A protein and the small-molecule ligand that binds it are described below.
Small molecule (SMILES): CC(=O)N[C@@H]1[C@@H](O)[C@H](O)[C@@H](CO)O[C@H]1O

Sequence of chain 1.A:
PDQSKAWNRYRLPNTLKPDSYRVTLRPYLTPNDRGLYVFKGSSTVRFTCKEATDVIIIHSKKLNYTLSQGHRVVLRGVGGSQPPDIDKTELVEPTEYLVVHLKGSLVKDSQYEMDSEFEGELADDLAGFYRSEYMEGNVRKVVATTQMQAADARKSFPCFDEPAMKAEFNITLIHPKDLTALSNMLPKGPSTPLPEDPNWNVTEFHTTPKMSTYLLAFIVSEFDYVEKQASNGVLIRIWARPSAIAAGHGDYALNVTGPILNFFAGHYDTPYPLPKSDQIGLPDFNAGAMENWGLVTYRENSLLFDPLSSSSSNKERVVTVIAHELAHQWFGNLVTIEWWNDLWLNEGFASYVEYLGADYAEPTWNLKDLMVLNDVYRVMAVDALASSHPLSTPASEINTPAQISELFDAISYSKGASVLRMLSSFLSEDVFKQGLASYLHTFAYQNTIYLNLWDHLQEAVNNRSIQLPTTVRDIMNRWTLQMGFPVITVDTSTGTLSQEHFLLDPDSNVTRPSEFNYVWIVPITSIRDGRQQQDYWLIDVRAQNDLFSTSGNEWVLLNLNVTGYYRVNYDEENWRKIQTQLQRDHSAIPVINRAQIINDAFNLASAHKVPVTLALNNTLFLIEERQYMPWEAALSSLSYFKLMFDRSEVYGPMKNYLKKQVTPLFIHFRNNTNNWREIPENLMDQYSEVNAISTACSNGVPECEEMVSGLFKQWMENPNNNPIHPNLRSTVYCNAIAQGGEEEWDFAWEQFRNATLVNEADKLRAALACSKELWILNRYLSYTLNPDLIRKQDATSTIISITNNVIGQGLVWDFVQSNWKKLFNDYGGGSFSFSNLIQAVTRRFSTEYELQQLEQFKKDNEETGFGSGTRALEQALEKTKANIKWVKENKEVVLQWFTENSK

Binding-site contacts:
Ligand atom C7 contacts residue ASN201 of chain 1.A at 3.5 Å.
Ligand atom C4 contacts residue ASN201 of chain 1.A at 4.2 Å.
Ligand atom C2 contacts residue LYS177 of chain 1.A at 4.1 Å.
Ligand atom O7 contacts residue ASN201 of chain 1.A at 3.5 Å (h-bond).
Ligand atom O6 contacts residue SER191 of chain 1.A at 4.0 Å.
Ligand atom C1 contacts residue LYS177 of chain 1.A at 4.0 Å.
Ligand atom C7 contacts residue LYS177 of chain 1.A at 3.6 Å.
Ligand atom C8 contacts residue LEU179 of chain 1.A at 3.1 Å (hydrophobic).
Ligand atom O7 contacts residue HIS175 of chain 1.A at 3.7 Å.
Ligand atom C8 contacts residue THR180 of chain 1.A at 4.2 Å.
Ligand atom C4 contacts residue SER191 of chain 1.A at 4.0 Å.
Ligand atom C5 contacts residue ASN201 of chain 1.A at 3.6 Å.
Ligand atom C1 contacts residue SER191 of chain 1.A at 4.2 Å.
Ligand atom O6 contacts residue PRO193 of chain 1.A at 3.4 Å.
Ligand atom C3 contacts residue ASN201 of chain 1.A at 3.7 Å.
Ligand atom O5 contacts residue ASN201 of chain 1.A at 2.3 Å (h-bond).
Ligand atom O5 contacts residue SER191 of chain 1.A at 3.2 Å (h-bond).
Ligand atom C5 contacts residue SER191 of chain 1.A at 3.6 Å.
Ligand atom C1 contacts residue ASN201 of chain 1.A at 1.4 Å.
Ligand atom C8 contacts residue ASP178 of chain 1.A at 4.2 Å.
Ligand atom O7 contacts residue LEU179 of chain 1.A at 4.0 Å.
Ligand atom C6 contacts residue PRO193 of chain 1.A at 4.3 Å (hydrophobic).
Ligand atom O7 contacts residue SER191 of chain 1.A at 3.7 Å.
Ligand atom N2 contacts residue LYS177 of chain 1.A at 3.3 Å (salt-bridge).
Ligand atom C2 contacts residue ASN201 of chain 1.A at 2.4 Å.
Ligand atom C7 contacts residue HIS175 of chain 1.A at 4.3 Å.
Ligand atom C6 contacts residue SER191 of chain 1.A at 3.2 Å.
Ligand atom C7 contacts residue LEU179 of chain 1.A at 3.9 Å (hydrophobic).
Ligand atom C2 contacts residue SER191 of chain 1.A at 4.0 Å.
Ligand atom O7 contacts residue THR203 of chain 1.A at 4.5 Å.
Ligand atom N2 contacts residue ASN201 of chain 1.A at 3.0 Å (h-bond).
Ligand atom C8 contacts residue LYS177 of chain 1.A at 3.5 Å.